Binding-site contacts:
Ligand atom CD2 contacts residue HIS1126 of chain 2.PA at 3.4 Å.
Ligand atom C contacts residue HIS1126 of chain 2.PA at 4.0 Å.
Ligand atom CD2 contacts residue PHE1125 of chain 2.PA at 4.2 Å (hydrophobic).
Ligand atom CB contacts residue THR1121 of chain 2.PA at 3.3 Å.
Ligand atom CD2 contacts residue GLN1063 of chain 2.PA at 3.6 Å.
Ligand atom CG contacts residue ALA1120 of chain 2.PA at 4.4 Å (hydrophobic).
Ligand atom CD2 contacts residue THR1121 of chain 2.PA at 4.0 Å.
Ligand atom CZ contacts residue GLN1063 of chain 2.PA at 4.1 Å.
Ligand atom CE1 contacts residue THR1121 of chain 2.PA at 3.9 Å.
Ligand atom CD2 contacts residue LEU1129 of chain 2.PA at 4.2 Å (hydrophobic).
Ligand atom O contacts residue HIS1126 of chain 2.PA at 3.3 Å (h-bond).
Ligand atom OH contacts residue HIS1068 of chain 2.PA at 3.8 Å.
Ligand atom O contacts residue VAL1202 of chain 2.PA at 3.2 Å.
Ligand atom CD2 contacts residue ALA1120 of chain 2.PA at 3.5 Å (hydrophobic).
Ligand atom O contacts residue GLN1063 of chain 2.PA at 2.9 Å (h-bond).
Ligand atom CD1 contacts residue ASN1072 of chain 2.PA at 4.0 Å.
Ligand atom CD1 contacts residue ASN1122 of chain 2.PA at 4.3 Å.
Ligand atom CB contacts residue GLN1063 of chain 2.PA at 4.5 Å.
Ligand atom CD1 contacts residue PHE1125 of chain 2.PA at 3.6 Å (hydrophobic).
Ligand atom CG contacts residue HIS1126 of chain 2.PA at 4.3 Å.
Ligand atom CE1 contacts residue ASN1072 of chain 2.PA at 3.3 Å.
Ligand atom CA contacts residue GLN1063 of chain 2.PA at 4.3 Å.
Ligand atom CG contacts residue ASN1072 of chain 2.PA at 4.2 Å.
Ligand atom CZ contacts residue ASN1072 of chain 2.PA at 3.5 Å.
Ligand atom CA contacts residue HIS1126 of chain 2.PA at 4.3 Å.
Ligand atom OH contacts residue ASN1072 of chain 2.PA at 3.1 Å (h-bond).
Ligand atom CG2 contacts residue GLN1063 of chain 2.PA at 3.3 Å.
Ligand atom CD1 contacts residue ALA1120 of chain 2.PA at 4.3 Å (hydrophobic).
Ligand atom CE2 contacts residue ASN1072 of chain 2.PA at 4.4 Å.
Ligand atom CD2 contacts residue THR1121 of chain 2.PA at 4.3 Å.
Ligand atom CG contacts residue THR1121 of chain 2.PA at 3.3 Å.
Ligand atom OH contacts residue GLN1063 of chain 2.PA at 3.7 Å.
Ligand atom SD contacts residue ASN1072 of chain 2.PA at 3.7 Å.
Ligand atom CG contacts residue GLN1063 of chain 2.PA at 4.3 Å.
Ligand atom O contacts residue THR1121 of chain 2.PA at 4.0 Å.
Ligand atom C contacts residue VAL1202 of chain 2.PA at 4.2 Å (hydrophobic).
Ligand atom CE2 contacts residue GLN1063 of chain 2.PA at 3.3 Å.
Ligand atom CD1 contacts residue THR1121 of chain 2.PA at 3.0 Å.
Ligand atom CD1 contacts residue GLN1063 of chain 2.PA at 3.8 Å.
Ligand atom C contacts residue GLN1063 of chain 2.PA at 3.9 Å.

A protein and the small-molecule ligand that binds it are described below.
Small molecule (SMILES): CC[C@H](C)[C@H](N)C(=O)N[C@@H](CC(C)C)C(=O)N1CCC[C@H]1C(=O)N[C@@H](CCSC)C(=O)N[C@@H](Cc1ccc(O)cc1)C(=O)N[C@@H](CCCCN)C(=O)N[C@@H](CC(C)C)C(=O)N[C@@H](CO)C(=O)N1CCC[C@H]1C=O

Sequence of chain 2.PA:
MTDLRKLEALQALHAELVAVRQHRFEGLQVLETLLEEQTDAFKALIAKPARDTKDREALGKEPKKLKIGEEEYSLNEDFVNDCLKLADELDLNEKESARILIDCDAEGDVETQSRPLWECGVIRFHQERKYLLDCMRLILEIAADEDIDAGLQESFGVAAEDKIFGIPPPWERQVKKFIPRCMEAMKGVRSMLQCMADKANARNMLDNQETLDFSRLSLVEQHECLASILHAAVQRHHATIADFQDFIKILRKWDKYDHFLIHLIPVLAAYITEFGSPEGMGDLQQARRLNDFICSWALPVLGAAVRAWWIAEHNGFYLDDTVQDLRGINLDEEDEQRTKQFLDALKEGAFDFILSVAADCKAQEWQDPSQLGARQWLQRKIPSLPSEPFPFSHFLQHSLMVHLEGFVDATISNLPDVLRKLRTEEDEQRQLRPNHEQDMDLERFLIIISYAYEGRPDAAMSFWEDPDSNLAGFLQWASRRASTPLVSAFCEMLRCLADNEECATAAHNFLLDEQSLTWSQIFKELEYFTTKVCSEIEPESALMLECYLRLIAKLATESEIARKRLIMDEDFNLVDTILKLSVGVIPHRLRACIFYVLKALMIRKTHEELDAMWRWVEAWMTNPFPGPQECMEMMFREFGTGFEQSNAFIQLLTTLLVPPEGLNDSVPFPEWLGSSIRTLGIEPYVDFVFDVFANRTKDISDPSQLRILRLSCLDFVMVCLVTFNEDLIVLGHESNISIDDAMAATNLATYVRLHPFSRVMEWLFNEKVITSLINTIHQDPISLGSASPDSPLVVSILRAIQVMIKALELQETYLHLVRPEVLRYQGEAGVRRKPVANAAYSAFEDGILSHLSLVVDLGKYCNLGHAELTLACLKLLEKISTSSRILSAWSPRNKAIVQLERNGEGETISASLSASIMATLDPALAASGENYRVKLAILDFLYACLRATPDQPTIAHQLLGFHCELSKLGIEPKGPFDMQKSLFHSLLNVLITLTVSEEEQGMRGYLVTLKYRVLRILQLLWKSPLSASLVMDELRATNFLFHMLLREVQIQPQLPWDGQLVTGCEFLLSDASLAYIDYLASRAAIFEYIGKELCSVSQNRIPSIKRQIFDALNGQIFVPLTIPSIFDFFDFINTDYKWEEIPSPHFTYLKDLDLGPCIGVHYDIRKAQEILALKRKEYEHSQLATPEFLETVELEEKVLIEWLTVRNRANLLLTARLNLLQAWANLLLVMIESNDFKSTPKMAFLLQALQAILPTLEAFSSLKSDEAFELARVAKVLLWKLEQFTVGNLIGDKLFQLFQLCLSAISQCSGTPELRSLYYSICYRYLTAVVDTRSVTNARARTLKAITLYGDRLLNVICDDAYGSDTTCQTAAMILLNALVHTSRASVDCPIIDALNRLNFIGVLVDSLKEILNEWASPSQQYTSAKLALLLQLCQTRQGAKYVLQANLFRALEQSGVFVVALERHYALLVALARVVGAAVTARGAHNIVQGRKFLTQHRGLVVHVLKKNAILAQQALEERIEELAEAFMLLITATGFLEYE